Binding-site contacts:
Ligand atom O44 contacts residue TRP256 of chain 1.A at 3.1 Å.
Ligand atom CL68 contacts residue TRP256 of chain 1.A at 3.5 Å.
Ligand atom N31 contacts residue GLY257 of chain 1.A at 2.8 Å (h-bond).
Ligand atom C9 contacts residue SER255 of chain 1.A at 3.8 Å.
Ligand atom C7 contacts residue SER234 of chain 1.A at 3.1 Å.
Ligand atom C4 contacts residue TRP256 of chain 1.A at 3.7 Å (hydrophobic).
Ligand atom CL68 contacts residue VAL254 of chain 1.A at 3.6 Å.
Ligand atom C3 contacts residue GLY259 of chain 1.A at 3.7 Å.
Ligand atom N8 contacts residue TRP256 of chain 1.A at 3.7 Å.
Ligand atom C41 contacts residue GLY259 of chain 1.A at 3.6 Å.
Ligand atom C30 contacts residue GLY257 of chain 1.A at 3.5 Å.
Ligand atom C43 contacts residue GLY257 of chain 1.A at 3.7 Å.
Ligand atom N38 contacts residue GLY257 of chain 1.A at 3.7 Å.
Ligand atom O42 contacts residue GLY259 of chain 1.A at 3.0 Å (h-bond).
Ligand atom CL68 contacts residue PHE268 of chain 1.A at 3.4 Å.
Ligand atom C19 contacts residue TYR76 of chain 1.A at 3.6 Å (hydrophobic).
Ligand atom C10 contacts residue SER255 of chain 1.A at 3.7 Å.
Ligand atom C6 contacts residue SER255 of chain 1.A at 3.7 Å.
Ligand atom C43 contacts residue GLY259 of chain 1.A at 3.2 Å.
Ligand atom C50 contacts residue TRP256 of chain 1.A at 3.8 Å (hydrophobic).
Ligand atom O44 contacts residue GLY257 of chain 1.A at 2.8 Å (h-bond).
Ligand atom C5 contacts residue TRP256 of chain 1.A at 3.4 Å (hydrophobic).
Ligand atom CL68 contacts residue GLY267 of chain 1.A at 3.7 Å.
Ligand atom N8 contacts residue HIS72 of chain 1.A at 3.8 Å.
Ligand atom C4 contacts residue GLY257 of chain 1.A at 3.8 Å.
Ligand atom N8 contacts residue SER234 of chain 1.A at 3.2 Å (h-bond).
Ligand atom C6 contacts residue TRP256 of chain 1.A at 3.5 Å (hydrophobic).
Ligand atom C3 contacts residue GLY257 of chain 1.A at 3.6 Å.
Ligand atom C45 contacts residue GLY257 of chain 1.A at 3.7 Å.
Ligand atom C6 contacts residue VAL254 of chain 1.A at 3.5 Å (hydrophobic).
Ligand atom N8 contacts residue SER255 of chain 1.A at 2.9 Å (h-bond).
Ligand atom C43 contacts residue CYS260 of chain 1.A at 3.8 Å (hydrophobic).
Ligand atom C32 contacts residue GLY257 of chain 1.A at 3.8 Å.
Ligand atom C7 contacts residue SER255 of chain 1.A at 3.8 Å.
Ligand atom C2 contacts residue GLY257 of chain 1.A at 3.6 Å.
Ligand atom C29 contacts residue GLY257 of chain 1.A at 3.5 Å.
Ligand atom C29 contacts residue TRP256 of chain 1.A at 3.7 Å (hydrophobic).
Ligand atom C18 contacts residue HIS72 of chain 1.A at 3.5 Å.
Ligand atom C41 contacts residue GLY257 of chain 1.A at 3.7 Å.
Ligand atom C20 contacts residue TYR76 of chain 1.A at 3.7 Å (hydrophobic).

This protein binds this small molecule.
Small molecule (SMILES): O=C1COc2ccc(Cl)cc2CNC(=O)[C@@H]2CCCN2C(=O)[C@@H](C2CCCCC2)NC(=O)CCN1

Sequence of chain 1.A:
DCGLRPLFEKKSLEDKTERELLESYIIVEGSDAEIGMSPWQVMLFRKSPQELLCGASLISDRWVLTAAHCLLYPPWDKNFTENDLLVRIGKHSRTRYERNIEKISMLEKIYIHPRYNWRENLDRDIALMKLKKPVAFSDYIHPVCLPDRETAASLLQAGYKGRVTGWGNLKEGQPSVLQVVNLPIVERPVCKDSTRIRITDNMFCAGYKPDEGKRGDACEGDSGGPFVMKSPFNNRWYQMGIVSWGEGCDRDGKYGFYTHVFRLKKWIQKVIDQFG